Sequence of chain 1.A:
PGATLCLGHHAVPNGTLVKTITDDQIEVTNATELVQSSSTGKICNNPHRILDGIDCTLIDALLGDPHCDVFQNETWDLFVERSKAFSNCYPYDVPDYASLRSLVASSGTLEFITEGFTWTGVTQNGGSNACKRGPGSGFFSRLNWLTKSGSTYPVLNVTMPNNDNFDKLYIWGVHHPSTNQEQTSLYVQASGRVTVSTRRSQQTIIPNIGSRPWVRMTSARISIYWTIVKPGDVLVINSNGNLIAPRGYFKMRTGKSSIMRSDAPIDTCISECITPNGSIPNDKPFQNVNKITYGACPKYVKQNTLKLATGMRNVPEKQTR

Binding-site contacts:
Ligand atom C6 contacts residue THR161 of chain 1.A at 3.9 Å.
Ligand atom C2 contacts residue ASN159 of chain 1.A at 2.6 Å.
Ligand atom C8 contacts residue THR161 of chain 1.A at 4.2 Å.
Ligand atom C7 contacts residue PRO215 of chain 1.C at 4.4 Å (hydrophobic).
Ligand atom O6 contacts residue THR161 of chain 1.A at 4.2 Å.
Ligand atom O5 contacts residue ASN159 of chain 1.A at 2.3 Å (h-bond).
Ligand atom C5 contacts residue TRP216 of chain 1.C at 4.0 Å (hydrophobic).
Ligand atom C1 contacts residue ASN159 of chain 1.A at 1.4 Å.
Ligand atom C4 contacts residue ASN159 of chain 1.A at 4.3 Å.
Ligand atom C2 contacts residue TRP216 of chain 1.C at 4.1 Å (hydrophobic).
Ligand atom O7 contacts residue PRO215 of chain 1.C at 3.3 Å.
Ligand atom N2 contacts residue ASN159 of chain 1.A at 3.1 Å (h-bond).
Ligand atom C5 contacts residue TRP216 of chain 1.C at 4.3 Å (hydrophobic).
Ligand atom O3 contacts residue TRP216 of chain 1.C at 3.7 Å.
Ligand atom C7 contacts residue ASN159 of chain 1.A at 3.2 Å.
Ligand atom C8 contacts residue VAL236 of chain 1.A at 4.3 Å (hydrophobic).
Ligand atom C8 contacts residue ASN159 of chain 1.A at 4.5 Å.
Ligand atom O7 contacts residue ARG214 of chain 1.C at 4.3 Å.
Ligand atom O6 contacts residue TRP216 of chain 1.C at 4.5 Å.
Ligand atom O7 contacts residue ASN159 of chain 1.A at 2.8 Å (h-bond).
Ligand atom C5 contacts residue ASN159 of chain 1.A at 3.6 Å.
Ligand atom C3 contacts residue ASN159 of chain 1.A at 3.9 Å.
Ligand atom C1 contacts residue TRP216 of chain 1.C at 3.9 Å (hydrophobic).
Ligand atom C4 contacts residue TRP216 of chain 1.C at 3.9 Å (hydrophobic).
Ligand atom O7 contacts residue TRP216 of chain 1.C at 3.1 Å (h-bond).
Ligand atom O6 contacts residue TRP216 of chain 1.C at 4.3 Å.
Ligand atom C2 contacts residue TRP216 of chain 1.C at 4.3 Å (hydrophobic).
Ligand atom C7 contacts residue TRP216 of chain 1.C at 4.2 Å (hydrophobic).
Ligand atom O5 contacts residue TRP216 of chain 1.C at 4.3 Å.
Ligand atom C1 contacts residue SER213 of chain 1.C at 4.4 Å.
Ligand atom O3 contacts residue SER213 of chain 1.C at 4.3 Å.
Ligand atom C6 contacts residue TRP216 of chain 1.C at 3.9 Å (hydrophobic).
Ligand atom O5 contacts residue TRP216 of chain 1.C at 4.3 Å.
Ligand atom N2 contacts residue SER213 of chain 1.C at 3.6 Å.
Ligand atom C2 contacts residue SER213 of chain 1.C at 4.2 Å.
Ligand atom C3 contacts residue SER213 of chain 1.C at 3.9 Å.
Ligand atom C3 contacts residue TRP216 of chain 1.C at 4.3 Å (hydrophobic).

The small molecule below binds the protein below.
Small molecule (SMILES): CC(=O)N[C@H]1[C@H](O[C@H]2[C@H](O)[C@@H](NC(C)=O)CO[C@@H]2CO)O[C@H](CO)[C@@H](O[C@@H]2O[C@H](CO)[C@@H](O)[C@H](O)[C@@H]2O)[C@@H]1O

Sequence of chain 1.C:
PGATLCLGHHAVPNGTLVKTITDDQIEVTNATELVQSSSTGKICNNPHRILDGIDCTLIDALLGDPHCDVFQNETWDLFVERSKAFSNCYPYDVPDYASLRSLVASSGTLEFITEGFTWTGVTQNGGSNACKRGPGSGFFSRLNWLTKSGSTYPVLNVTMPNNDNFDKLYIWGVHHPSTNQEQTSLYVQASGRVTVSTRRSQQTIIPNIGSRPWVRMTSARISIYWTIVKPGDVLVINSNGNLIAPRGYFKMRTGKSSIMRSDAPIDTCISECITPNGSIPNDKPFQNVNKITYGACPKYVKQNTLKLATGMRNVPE